Sequence of chain 1.B:
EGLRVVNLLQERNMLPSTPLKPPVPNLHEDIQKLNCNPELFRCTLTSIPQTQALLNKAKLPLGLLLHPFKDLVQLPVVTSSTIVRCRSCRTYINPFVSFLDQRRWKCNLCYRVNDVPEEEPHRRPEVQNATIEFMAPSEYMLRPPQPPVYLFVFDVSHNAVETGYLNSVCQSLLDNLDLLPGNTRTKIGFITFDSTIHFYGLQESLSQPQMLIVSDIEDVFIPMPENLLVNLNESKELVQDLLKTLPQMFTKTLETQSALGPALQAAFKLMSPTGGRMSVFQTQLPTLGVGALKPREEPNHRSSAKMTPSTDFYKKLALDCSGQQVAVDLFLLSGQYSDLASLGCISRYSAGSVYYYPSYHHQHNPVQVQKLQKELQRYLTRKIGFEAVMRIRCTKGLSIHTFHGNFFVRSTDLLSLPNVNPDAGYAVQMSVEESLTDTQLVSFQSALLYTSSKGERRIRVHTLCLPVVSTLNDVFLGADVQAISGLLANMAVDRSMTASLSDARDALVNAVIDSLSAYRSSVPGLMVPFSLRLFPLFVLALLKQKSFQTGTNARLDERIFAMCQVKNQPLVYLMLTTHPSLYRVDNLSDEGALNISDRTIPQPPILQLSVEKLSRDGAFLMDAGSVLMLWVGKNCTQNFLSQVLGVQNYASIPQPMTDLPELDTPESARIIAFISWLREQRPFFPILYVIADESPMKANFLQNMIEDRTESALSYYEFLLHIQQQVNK

A small-molecule ligand and the protein it binds are described below.
Small molecule (SMILES): CC(C)[C@H](NC(=O)[C@H](CO)NC(=O)[C@H](C)N)C(=O)O

Binding-site contacts:
Ligand atom CB contacts residue VAL403 of chain 1.B at 4.3 Å (hydrophobic).
Ligand atom CB contacts residue TYR92 of chain 1.B at 4.4 Å (hydrophobic).
Ligand atom OXT contacts residue ARG407 of chain 1.B at 3.2 Å (salt-bridge).
Ligand atom CB contacts residue GLU150 of chain 1.B at 3.9 Å.
Ligand atom C contacts residue TYR151 of chain 1.B at 4.2 Å (hydrophobic).
Ligand atom CG1 contacts residue ARG405 of chain 1.B at 4.4 Å.
Ligand atom O contacts residue TYR92 of chain 1.B at 3.6 Å.
Ligand atom CB contacts residue TYR151 of chain 1.B at 4.1 Å (hydrophobic).
Ligand atom O contacts residue ARG405 of chain 1.B at 4.4 Å.
Ligand atom CB contacts residue LEU463 of chain 1.B at 3.9 Å (hydrophobic).
Ligand atom C contacts residue ARG85 of chain 1.B at 3.4 Å.
Ligand atom O contacts residue TYR151 of chain 1.B at 3.6 Å.
Ligand atom OG contacts residue GLU150 of chain 1.B at 4.2 Å.
Ligand atom CG2 contacts residue ALA461 of chain 1.B at 3.6 Å (hydrophobic).
Ligand atom C contacts residue ARG407 of chain 1.B at 3.4 Å.
Ligand atom OXT contacts residue ARG85 of chain 1.B at 3.9 Å.
Ligand atom OG contacts residue ARG85 of chain 1.B at 4.1 Å.
Ligand atom CA contacts residue ARG85 of chain 1.B at 4.1 Å.
Ligand atom O contacts residue ARG85 of chain 1.B at 2.8 Å (salt-bridge).
Ligand atom CG2 contacts residue TYR92 of chain 1.B at 3.9 Å (hydrophobic).
Ligand atom C contacts residue ARG85 of chain 1.B at 3.8 Å.
Ligand atom C contacts residue ARG405 of chain 1.B at 4.4 Å.
Ligand atom O contacts residue ARG407 of chain 1.B at 2.9 Å (salt-bridge).
Ligand atom N contacts residue LEU428 of chain 1.B at 3.9 Å.
Ligand atom CA contacts residue TYR92 of chain 1.B at 3.8 Å (hydrophobic).
Ligand atom CB contacts residue LEU428 of chain 1.B at 3.6 Å (hydrophobic).
Ligand atom OXT contacts residue ARG405 of chain 1.B at 3.5 Å (salt-bridge).
Ligand atom O contacts residue TYR92 of chain 1.B at 4.4 Å.
Ligand atom CB contacts residue VAL403 of chain 1.B at 4.2 Å (hydrophobic).
Ligand atom CG1 contacts residue LEU428 of chain 1.B at 4.3 Å (hydrophobic).
Ligand atom OG contacts residue TYR151 of chain 1.B at 3.5 Å.
Ligand atom C contacts residue TYR92 of chain 1.B at 4.1 Å (hydrophobic).
Ligand atom O contacts residue ARG85 of chain 1.B at 2.6 Å (salt-bridge).
Ligand atom CA contacts residue LEU428 of chain 1.B at 4.4 Å (hydrophobic).
Ligand atom CG1 contacts residue VAL403 of chain 1.B at 3.7 Å (hydrophobic).
Ligand atom O contacts residue ARG405 of chain 1.B at 3.7 Å.
Ligand atom CG2 contacts residue LEU463 of chain 1.B at 3.9 Å (hydrophobic).
Ligand atom CG2 contacts residue VAL403 of chain 1.B at 4.5 Å (hydrophobic).